Binding-site contacts:
Ligand atom O2 contacts residue ILE1467 of chain 1.D at 3.7 Å.
Ligand atom C12 contacts residue LYS1463 of chain 1.D at 4.0 Å.
Ligand atom C8 contacts residue VAL1037 of chain 1.C at 3.9 Å (hydrophobic).
Ligand atom C14 contacts residue HIS1103 of chain 1.D at 3.4 Å.
Ligand atom C22 contacts residue SER1439 of chain 1.D at 3.8 Å.
Ligand atom C20 contacts residue ILE1467 of chain 1.D at 3.3 Å (hydrophobic).
Ligand atom N12 contacts residue TRP1038 of chain 1.C at 3.4 Å (h-bond).
Ligand atom O14 contacts residue LYS1463 of chain 1.D at 3.6 Å.
Ligand atom O4 contacts residue LEU619 of chain 1.D at 3.2 Å.
Ligand atom C24 contacts residue ALA1438 of chain 1.D at 3.1 Å (hydrophobic).
Ligand atom C12 contacts residue VAL1037 of chain 1.C at 3.9 Å (hydrophobic).
Ligand atom C13 contacts residue TRP1038 of chain 1.C at 3.3 Å (hydrophobic).
Ligand atom O14 contacts residue VAL1099 of chain 1.D at 3.5 Å.
Ligand atom C21 contacts residue SER1439 of chain 1.D at 3.9 Å.
Ligand atom O4 contacts residue LEU618 of chain 1.D at 3.8 Å.
Ligand atom C21 contacts residue PHE614 of chain 1.D at 3.5 Å (hydrophobic).
Ligand atom C5 contacts residue GLY620 of chain 1.D at 3.5 Å.
Ligand atom C14 contacts residue VAL1099 of chain 1.D at 3.0 Å (hydrophobic).
Ligand atom C9 contacts residue VAL1037 of chain 1.C at 3.6 Å (hydrophobic).
Ligand atom O13 contacts residue GLU1041 of chain 1.C at 2.6 Å (salt-bridge).
Ligand atom C23 contacts residue PHE614 of chain 1.D at 3.7 Å (hydrophobic).
Ligand atom C8 contacts residue PHE1032 of chain 1.C at 3.5 Å (hydrophobic).
Ligand atom C23 contacts residue SER1439 of chain 1.D at 3.7 Å.
Ligand atom N12 contacts residue LYS1463 of chain 1.D at 3.3 Å.
Ligand atom C19 contacts residue ILE1467 of chain 1.D at 3.3 Å (hydrophobic).
Ligand atom O14 contacts residue TRP1038 of chain 1.C at 3.2 Å (h-bond).
Ligand atom C13 contacts residue GLU1041 of chain 1.C at 3.7 Å.
Ligand atom C22 contacts residue ILE1467 of chain 1.D at 3.5 Å (hydrophobic).
Ligand atom C24 contacts residue THR1443 of chain 1.D at 3.4 Å.
Ligand atom C17 contacts residue SER1084 of chain 1.C at 3.8 Å.
Ligand atom O2 contacts residue SER1084 of chain 1.C at 3.7 Å.
Ligand atom C5 contacts residue LEU619 of chain 1.D at 4.0 Å (hydrophobic).
Ligand atom C8 contacts residue GLY620 of chain 1.D at 3.7 Å.
Ligand atom O13 contacts residue LYS1463 of chain 1.D at 3.7 Å.
Ligand atom O4 contacts residue GLY620 of chain 1.D at 3.8 Å.
Ligand atom C17 contacts residue LEU1088 of chain 1.C at 3.8 Å (hydrophobic).
Ligand atom C23 contacts residue ALA1438 of chain 1.D at 3.7 Å (hydrophobic).
Ligand atom C24 contacts residue SER1439 of chain 1.D at 3.5 Å.
Ligand atom C13 contacts residue LYS1463 of chain 1.D at 3.7 Å.
Ligand atom C4 contacts residue LEU619 of chain 1.D at 3.8 Å (hydrophobic).

Sequence of chain 1.D:
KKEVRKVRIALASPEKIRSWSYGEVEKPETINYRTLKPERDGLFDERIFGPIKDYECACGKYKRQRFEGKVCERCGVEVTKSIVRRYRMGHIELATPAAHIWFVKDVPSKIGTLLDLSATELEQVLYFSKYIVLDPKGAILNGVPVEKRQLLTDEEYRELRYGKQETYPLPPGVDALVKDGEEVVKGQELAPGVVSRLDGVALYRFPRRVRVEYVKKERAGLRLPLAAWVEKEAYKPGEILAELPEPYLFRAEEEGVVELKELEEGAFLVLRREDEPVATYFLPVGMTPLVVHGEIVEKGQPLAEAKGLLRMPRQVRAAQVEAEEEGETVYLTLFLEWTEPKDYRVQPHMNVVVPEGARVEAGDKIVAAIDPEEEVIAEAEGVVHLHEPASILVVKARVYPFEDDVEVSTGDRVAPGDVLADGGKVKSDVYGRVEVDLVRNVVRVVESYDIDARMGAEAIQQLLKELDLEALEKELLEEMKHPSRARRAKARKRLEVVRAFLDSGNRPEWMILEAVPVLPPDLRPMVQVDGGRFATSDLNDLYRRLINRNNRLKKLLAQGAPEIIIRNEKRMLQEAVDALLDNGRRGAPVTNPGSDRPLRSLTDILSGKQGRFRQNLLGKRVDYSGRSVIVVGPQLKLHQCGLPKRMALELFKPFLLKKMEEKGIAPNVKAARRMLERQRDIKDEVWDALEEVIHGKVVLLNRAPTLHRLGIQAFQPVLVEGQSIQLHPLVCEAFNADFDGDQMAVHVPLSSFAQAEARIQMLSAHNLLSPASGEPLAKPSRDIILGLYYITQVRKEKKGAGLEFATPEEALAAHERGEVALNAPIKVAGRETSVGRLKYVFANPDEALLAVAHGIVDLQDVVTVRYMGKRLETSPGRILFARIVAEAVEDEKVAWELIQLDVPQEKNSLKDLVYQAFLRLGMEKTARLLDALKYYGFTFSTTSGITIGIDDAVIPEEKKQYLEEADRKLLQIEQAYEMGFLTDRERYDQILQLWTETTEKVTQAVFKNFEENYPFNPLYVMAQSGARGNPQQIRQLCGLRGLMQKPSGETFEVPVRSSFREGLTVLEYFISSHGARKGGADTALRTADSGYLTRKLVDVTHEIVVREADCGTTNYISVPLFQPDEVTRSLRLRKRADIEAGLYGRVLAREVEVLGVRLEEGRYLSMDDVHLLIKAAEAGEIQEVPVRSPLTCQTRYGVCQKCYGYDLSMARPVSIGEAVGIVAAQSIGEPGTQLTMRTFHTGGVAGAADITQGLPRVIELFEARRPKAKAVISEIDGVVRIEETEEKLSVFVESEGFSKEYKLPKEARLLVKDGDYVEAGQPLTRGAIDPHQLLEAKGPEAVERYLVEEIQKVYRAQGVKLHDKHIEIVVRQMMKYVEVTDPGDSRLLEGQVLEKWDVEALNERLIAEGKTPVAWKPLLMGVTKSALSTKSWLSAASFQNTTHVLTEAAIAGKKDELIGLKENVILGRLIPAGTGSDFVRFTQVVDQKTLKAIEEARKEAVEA

The protein below binds the small molecule below.
Small molecule (SMILES): CCC/C(C)=C/C=C(\C)C(=O)C1C(=O)C=C([C@H](C)CCC/C=N/C(=O)OC)OC1=O

Sequence of chain 1.C:
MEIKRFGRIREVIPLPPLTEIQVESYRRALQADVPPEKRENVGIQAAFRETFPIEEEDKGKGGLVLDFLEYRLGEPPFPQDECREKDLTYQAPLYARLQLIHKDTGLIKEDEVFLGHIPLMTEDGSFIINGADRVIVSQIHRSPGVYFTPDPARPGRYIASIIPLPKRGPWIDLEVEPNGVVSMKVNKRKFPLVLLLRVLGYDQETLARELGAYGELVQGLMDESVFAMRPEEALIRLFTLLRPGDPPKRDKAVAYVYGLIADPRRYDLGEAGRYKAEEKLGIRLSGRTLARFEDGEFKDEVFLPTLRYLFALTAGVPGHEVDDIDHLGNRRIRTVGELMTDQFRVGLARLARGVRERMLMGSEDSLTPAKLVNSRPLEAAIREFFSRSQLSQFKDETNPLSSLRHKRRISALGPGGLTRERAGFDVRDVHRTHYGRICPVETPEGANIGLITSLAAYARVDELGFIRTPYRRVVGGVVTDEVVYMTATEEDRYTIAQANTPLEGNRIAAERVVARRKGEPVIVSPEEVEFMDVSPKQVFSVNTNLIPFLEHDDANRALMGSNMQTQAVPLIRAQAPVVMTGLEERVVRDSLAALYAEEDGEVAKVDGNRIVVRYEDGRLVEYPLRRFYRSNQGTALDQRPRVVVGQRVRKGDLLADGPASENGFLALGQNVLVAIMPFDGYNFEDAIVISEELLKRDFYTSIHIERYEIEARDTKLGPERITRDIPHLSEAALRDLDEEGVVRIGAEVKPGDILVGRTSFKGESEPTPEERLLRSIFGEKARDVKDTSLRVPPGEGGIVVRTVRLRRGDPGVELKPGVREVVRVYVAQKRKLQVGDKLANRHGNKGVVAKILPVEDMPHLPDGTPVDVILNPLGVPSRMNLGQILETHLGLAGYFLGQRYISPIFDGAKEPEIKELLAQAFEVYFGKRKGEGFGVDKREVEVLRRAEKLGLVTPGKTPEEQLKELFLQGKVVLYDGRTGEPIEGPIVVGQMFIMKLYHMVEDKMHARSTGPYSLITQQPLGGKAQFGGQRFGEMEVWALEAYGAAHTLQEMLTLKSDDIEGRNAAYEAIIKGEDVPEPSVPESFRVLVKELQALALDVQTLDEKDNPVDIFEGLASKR